A protein and the small-molecule ligand that binds it are described below.
Small molecule (SMILES): CCCC[C@@H](O)CO

Binding-site contacts:
Ligand atom C5 contacts residue TYR215 of chain 1.D at 3.8 Å (hydrophobic).
Ligand atom C4 contacts residue HIS273 of chain 1.D at 3.5 Å.
Ligand atom C1 contacts residue HIS273 of chain 1.D at 3.7 Å.
Ligand atom O2 contacts residue ASP105 of chain 1.D at 3.7 Å.
Ligand atom C3 contacts residue HIS153 of chain 1.D at 4.0 Å.
Ligand atom C6 contacts residue ASP105 of chain 1.D at 2.4 Å.
Ligand atom C3 contacts residue HIS273 of chain 1.D at 3.5 Å.
Ligand atom C4 contacts residue PHE179 of chain 1.D at 4.2 Å (hydrophobic).
Ligand atom C2 contacts residue LEU150 of chain 1.D at 4.4 Å (hydrophobic).
Ligand atom C5 contacts residue ASP105 of chain 1.D at 1.4 Å.
Ligand atom O2 contacts residue ILE106 of chain 1.D at 4.5 Å.
Ligand atom C1 contacts residue GLN129 of chain 1.D at 4.2 Å.
Ligand atom C1 contacts residue GLY246 of chain 1.D at 4.0 Å.
Ligand atom C4 contacts residue HIS153 of chain 1.D at 3.7 Å.
Ligand atom C6 contacts residue HIS153 of chain 1.D at 3.8 Å.
Ligand atom C1 contacts residue MET248 of chain 1.D at 4.1 Å (hydrophobic).
Ligand atom C4 contacts residue ASP105 of chain 1.D at 2.4 Å.
Ligand atom O2 contacts residue PHE154 of chain 1.D at 3.5 Å.
Ligand atom O2 contacts residue TRP109 of chain 1.D at 4.3 Å.
Ligand atom O2 contacts residue HIS153 of chain 1.D at 2.7 Å (h-bond).
Ligand atom C2 contacts residue HIS183 of chain 1.D at 3.9 Å.
Ligand atom C2 contacts residue ASP105 of chain 1.D at 4.5 Å.
Ligand atom C6 contacts residue TYR215 of chain 1.D at 3.3 Å (hydrophobic).
Ligand atom C5 contacts residue HIS273 of chain 1.D at 3.9 Å.
Ligand atom O2 contacts residue TYR215 of chain 1.D at 2.7 Å (h-bond).
Ligand atom C2 contacts residue HIS153 of chain 1.D at 3.9 Å.
Ligand atom C2 contacts residue HIS273 of chain 1.D at 3.8 Å.
Ligand atom C3 contacts residue ASP105 of chain 1.D at 3.1 Å.
Ligand atom C6 contacts residue ILE106 of chain 1.D at 4.0 Å (hydrophobic).
Ligand atom C1 contacts residue HIS183 of chain 1.D at 4.3 Å.
Ligand atom C5 contacts residue HIS153 of chain 1.D at 4.2 Å.
Ligand atom C6 contacts residue PHE154 of chain 1.D at 4.3 Å (hydrophobic).
Ligand atom C6 contacts residue TRP109 of chain 1.D at 4.3 Å (hydrophobic).
Ligand atom C1 contacts residue LEU150 of chain 1.D at 3.9 Å (hydrophobic).

Sequence of chain 1.D:
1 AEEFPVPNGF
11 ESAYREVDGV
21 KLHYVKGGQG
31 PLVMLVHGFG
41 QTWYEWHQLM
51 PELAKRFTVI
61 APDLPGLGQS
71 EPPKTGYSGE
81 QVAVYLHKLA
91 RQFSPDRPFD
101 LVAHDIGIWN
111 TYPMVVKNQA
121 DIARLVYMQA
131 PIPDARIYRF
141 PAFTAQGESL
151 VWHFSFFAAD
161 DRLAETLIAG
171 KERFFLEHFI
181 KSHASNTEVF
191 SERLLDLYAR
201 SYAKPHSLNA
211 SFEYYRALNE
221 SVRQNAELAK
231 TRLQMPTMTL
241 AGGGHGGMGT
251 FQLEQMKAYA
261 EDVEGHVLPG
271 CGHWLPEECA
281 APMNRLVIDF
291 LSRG